Binding-site contacts:
Ligand atom C6 contacts residue GLY648 of chain 1.B at 4.1 Å.
Ligand atom O3 contacts residue THR60 of chain 1.B at 4.3 Å.
Ligand atom C7 contacts residue THR60 of chain 1.B at 4.5 Å.
Ligand atom C5 contacts residue ASN644 of chain 1.B at 3.6 Å.
Ligand atom N2 contacts residue ALA59 of chain 1.B at 2.8 Å (h-bond).
Ligand atom C1 contacts residue ASN644 of chain 1.B at 1.4 Å.
Ligand atom C8 contacts residue ASN644 of chain 1.B at 4.4 Å.
Ligand atom N2 contacts residue THR60 of chain 1.B at 4.2 Å.
Ligand atom C4 contacts residue ASN644 of chain 1.B at 4.2 Å.
Ligand atom C7 contacts residue ALA59 of chain 1.B at 3.7 Å (hydrophobic).
Ligand atom O3 contacts residue ASN58 of chain 1.B at 4.2 Å.
Ligand atom C8 contacts residue ALA59 of chain 1.B at 3.7 Å (hydrophobic).
Ligand atom O4 contacts residue ASN58 of chain 1.B at 3.9 Å.
Ligand atom O7 contacts residue ASN644 of chain 1.B at 3.2 Å (h-bond).
Ligand atom C1 contacts residue SER646 of chain 1.B at 3.9 Å.
Ligand atom C6 contacts residue SER646 of chain 1.B at 3.8 Å.
Ligand atom C2 contacts residue ALA59 of chain 1.B at 3.7 Å (hydrophobic).
Ligand atom C1 contacts residue ALA59 of chain 1.B at 4.1 Å (hydrophobic).
Ligand atom C3 contacts residue ALA59 of chain 1.B at 3.8 Å (hydrophobic).
Ligand atom O3 contacts residue ALA59 of chain 1.B at 4.3 Å.
Ligand atom C3 contacts residue ASN58 of chain 1.B at 4.0 Å.
Ligand atom O6 contacts residue SER646 of chain 1.B at 4.3 Å.
Ligand atom C7 contacts residue ASN644 of chain 1.B at 3.2 Å.
Ligand atom C2 contacts residue ASN644 of chain 1.B at 2.5 Å.
Ligand atom C5 contacts residue SER646 of chain 1.B at 3.6 Å.
Ligand atom C8 contacts residue THR60 of chain 1.B at 3.4 Å.
Ligand atom O5 contacts residue ASN644 of chain 1.B at 2.3 Å (h-bond).
Ligand atom O5 contacts residue SER646 of chain 1.B at 3.6 Å.
Ligand atom C3 contacts residue ASN644 of chain 1.B at 3.8 Å.
Ligand atom C5 contacts residue ALA59 of chain 1.B at 4.4 Å (hydrophobic).
Ligand atom N2 contacts residue ASN644 of chain 1.B at 2.9 Å (h-bond).

A protein and the small-molecule ligand that binds it are described below.
Small molecule (SMILES): CC(=O)N[C@@H]1[C@@H](O)[C@H](O)[C@@H](CO)O[C@H]1O

Sequence of chain 1.B:
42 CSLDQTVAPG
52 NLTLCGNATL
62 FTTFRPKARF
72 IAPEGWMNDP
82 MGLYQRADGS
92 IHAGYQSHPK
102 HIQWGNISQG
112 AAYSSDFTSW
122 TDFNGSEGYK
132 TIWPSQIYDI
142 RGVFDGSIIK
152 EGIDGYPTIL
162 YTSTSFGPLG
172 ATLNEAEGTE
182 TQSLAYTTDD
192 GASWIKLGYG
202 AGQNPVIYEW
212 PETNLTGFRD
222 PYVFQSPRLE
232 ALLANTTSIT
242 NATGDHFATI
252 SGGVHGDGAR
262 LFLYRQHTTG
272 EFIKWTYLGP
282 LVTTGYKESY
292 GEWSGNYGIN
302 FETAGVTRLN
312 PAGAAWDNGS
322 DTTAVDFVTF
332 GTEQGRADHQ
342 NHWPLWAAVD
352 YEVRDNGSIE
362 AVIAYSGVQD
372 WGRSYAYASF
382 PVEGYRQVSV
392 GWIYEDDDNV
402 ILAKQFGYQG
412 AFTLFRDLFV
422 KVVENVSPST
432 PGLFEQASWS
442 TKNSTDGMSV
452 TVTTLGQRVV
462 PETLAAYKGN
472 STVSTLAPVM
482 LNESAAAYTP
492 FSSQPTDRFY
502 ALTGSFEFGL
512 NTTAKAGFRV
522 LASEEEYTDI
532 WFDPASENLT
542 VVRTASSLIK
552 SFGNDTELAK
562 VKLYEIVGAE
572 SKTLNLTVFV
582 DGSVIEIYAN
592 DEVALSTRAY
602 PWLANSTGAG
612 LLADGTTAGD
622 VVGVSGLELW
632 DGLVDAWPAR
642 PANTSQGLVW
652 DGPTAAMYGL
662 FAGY